Sequence of chain 1.A:
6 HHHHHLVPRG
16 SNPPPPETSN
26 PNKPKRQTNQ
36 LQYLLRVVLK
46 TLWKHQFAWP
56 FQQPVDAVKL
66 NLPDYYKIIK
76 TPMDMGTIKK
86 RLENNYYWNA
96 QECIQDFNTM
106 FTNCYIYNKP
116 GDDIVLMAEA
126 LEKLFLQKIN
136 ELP

Binding-site contacts:
Ligand atom CAB contacts residue LEU65 of chain 1.A at 3.4 Å (hydrophobic).
Ligand atom CAI contacts residue TYR112 of chain 1.A at 3.8 Å (hydrophobic).
Ligand atom CAC contacts residue LEU65 of chain 1.A at 3.8 Å (hydrophobic).
Ligand atom NAK contacts residue ILE119 of chain 1.A at 4.1 Å.
Ligand atom FBA contacts residue ILE119 of chain 1.A at 3.3 Å.
Ligand atom OAM contacts residue ILE119 of chain 1.A at 4.1 Å.
Ligand atom OAM contacts residue ASN113 of chain 1.A at 3.2 Å (h-bond).
Ligand atom CAO contacts residue PHE56 of chain 1.A at 3.4 Å (hydrophobic).
Ligand atom CAN contacts residue VAL60 of chain 1.A at 3.5 Å (hydrophobic).
Ligand atom CAG contacts residue LEU67 of chain 1.A at 3.8 Å (hydrophobic).
Ligand atom CAX contacts residue MET122 of chain 1.A at 3.8 Å (hydrophobic).
Ligand atom CAY contacts residue PRO55 of chain 1.A at 4.0 Å (hydrophobic).
Ligand atom CAI contacts residue ILE119 of chain 1.A at 4.1 Å (hydrophobic).
Ligand atom FBA contacts residue ASP118 of chain 1.A at 3.1 Å.
Ligand atom CAF contacts residue ILE119 of chain 1.A at 4.1 Å (hydrophobic).
Ligand atom OAS contacts residue TRP54 of chain 1.A at 3.3 Å.
Ligand atom CAA contacts residue LEU65 of chain 1.A at 4.0 Å (hydrophobic).
Ligand atom CAJ contacts residue LEU67 of chain 1.A at 4.0 Å (hydrophobic).
Ligand atom CAL contacts residue ASN113 of chain 1.A at 4.0 Å.
Ligand atom CAA contacts residue PRO55 of chain 1.A at 3.8 Å (hydrophobic).
Ligand atom CAI contacts residue LEU67 of chain 1.A at 4.1 Å (hydrophobic).
Ligand atom CAH contacts residue LEU67 of chain 1.A at 3.8 Å (hydrophobic).
Ligand atom OAM contacts residue TYR112 of chain 1.A at 4.0 Å.
Ligand atom SAQ contacts residue LEU65 of chain 1.A at 4.1 Å.
Ligand atom CAD contacts residue LEU67 of chain 1.A at 3.7 Å (hydrophobic).
Ligand atom CAN contacts residue PRO55 of chain 1.A at 4.1 Å (hydrophobic).
Ligand atom OAM contacts residue TYR70 of chain 1.A at 3.9 Å.
Ligand atom CAI contacts residue ASN113 of chain 1.A at 3.4 Å.
Ligand atom CAX contacts residue TRP54 of chain 1.A at 3.8 Å (hydrophobic).
Ligand atom CAL contacts residue ILE119 of chain 1.A at 3.8 Å (hydrophobic).
Ligand atom NAK contacts residue VAL60 of chain 1.A at 4.0 Å.
Ligand atom CAH contacts residue ASN113 of chain 1.A at 4.1 Å.
Ligand atom CAE contacts residue LEU67 of chain 1.A at 3.8 Å (hydrophobic).
Ligand atom CAY contacts residue TRP54 of chain 1.A at 3.3 Å (hydrophobic).
Ligand atom OAS contacts residue LEU65 of chain 1.A at 3.8 Å.
Ligand atom CAX contacts residue ILE119 of chain 1.A at 3.8 Å (hydrophobic).
Ligand atom CAJ contacts residue ILE119 of chain 1.A at 3.9 Å (hydrophobic).
Ligand atom CAX contacts residue PRO55 of chain 1.A at 4.0 Å (hydrophobic).
Ligand atom NAP contacts residue LEU65 of chain 1.A at 3.6 Å.
Ligand atom FBA contacts residue MET122 of chain 1.A at 3.6 Å.

This protein binds this small molecule.
Small molecule (SMILES): CCN1C(=O)c2cccc3c(NS(=O)(=O)c4ccc(F)cc4Cl)ccc1c23